Sequence of chain 1.B:
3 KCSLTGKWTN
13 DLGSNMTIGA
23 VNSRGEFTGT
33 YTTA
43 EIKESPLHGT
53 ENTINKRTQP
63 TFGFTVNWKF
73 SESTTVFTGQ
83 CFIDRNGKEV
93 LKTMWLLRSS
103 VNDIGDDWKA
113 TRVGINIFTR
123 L

This protein binds this small molecule.
Small molecule (SMILES): O=C(O)CCCCCNC(=O)CCCC[C@@H]1SC[C@@H]2NC(=O)N[C@@H]21

Binding-site contacts:
Ligand atom C2 contacts residue TRP97 of chain 2.B at 3.5 Å (hydrophobic).
Ligand atom C13 contacts residue SER75 of chain 2.B at 3.9 Å.
Ligand atom O9 contacts residue LEU14 of chain 2.B at 3.8 Å.
Ligand atom N1 contacts residue LEU14 of chain 2.B at 4.0 Å.
Ligand atom S7 contacts residue THR77 of chain 2.B at 3.5 Å (h-bond).
Ligand atom O23 contacts residue ARG114 of chain 2.B at 4.3 Å.
Ligand atom C13 contacts residue PHE72 of chain 2.B at 3.4 Å (hydrophobic).
Ligand atom C5 contacts residue LEU14 of chain 2.B at 3.7 Å (hydrophobic).
Ligand atom O23 contacts residue LYS111 of chain 1.B at 3.8 Å.
Ligand atom C6 contacts residue THR77 of chain 2.B at 4.2 Å.
Ligand atom C12 contacts residue PHE72 of chain 2.B at 3.3 Å (hydrophobic).
Ligand atom C14 contacts residue PHE72 of chain 2.B at 4.1 Å (hydrophobic).
Ligand atom N4 contacts residue LEU14 of chain 2.B at 4.0 Å.
Ligand atom O9 contacts residue SER16 of chain 2.B at 3.5 Å (h-bond).
Ligand atom O15 contacts residue SER75 of chain 2.B at 2.9 Å (h-bond).
Ligand atom C10 contacts residue TRP110 of chain 1.B at 4.3 Å (hydrophobic).
Ligand atom C13 contacts residue TRP70 of chain 2.B at 3.7 Å (hydrophobic).
Ligand atom O15 contacts residue SER73 of chain 2.B at 2.7 Å (h-bond).
Ligand atom C22 contacts residue LYS111 of chain 1.B at 4.1 Å.
Ligand atom C8 contacts residue TRP110 of chain 1.B at 3.8 Å (hydrophobic).
Ligand atom C14 contacts residue SER75 of chain 2.B at 3.6 Å.
Ligand atom C14 contacts residue SER73 of chain 2.B at 3.5 Å.
Ligand atom C13 contacts residue SER73 of chain 2.B at 3.7 Å.
Ligand atom C2 contacts residue ASN118 of chain 2.B at 4.0 Å.
Ligand atom N1 contacts residue ASN118 of chain 2.B at 2.7 Å (h-bond).
Ligand atom C5 contacts residue TYR33 of chain 2.B at 3.7 Å (hydrophobic).
Ligand atom O9 contacts residue ASN12 of chain 2.B at 3.7 Å.
Ligand atom C6 contacts residue TRP97 of chain 2.B at 3.2 Å (hydrophobic).
Ligand atom C3 contacts residue TRP110 of chain 1.B at 3.7 Å (hydrophobic).
Ligand atom N1 contacts residue TRP97 of chain 2.B at 3.6 Å (h-bond).
Ligand atom C22 contacts residue ARG114 of chain 2.B at 4.3 Å.
Ligand atom C5 contacts residue ASN118 of chain 2.B at 3.4 Å.
Ligand atom O9 contacts residue TYR33 of chain 2.B at 2.8 Å (h-bond).
Ligand atom C10 contacts residue TRP70 of chain 2.B at 4.0 Å (hydrophobic).
Ligand atom S7 contacts residue TRP70 of chain 2.B at 3.5 Å.
Ligand atom O9 contacts residue ASN118 of chain 2.B at 3.4 Å (h-bond).
Ligand atom C11 contacts residue TRP70 of chain 2.B at 3.4 Å (hydrophobic).
Ligand atom O24 contacts residue ARG114 of chain 2.B at 3.8 Å.
Ligand atom C12 contacts residue TRP70 of chain 2.B at 4.0 Å (hydrophobic).
Ligand atom C2 contacts residue TRP110 of chain 1.B at 4.1 Å (hydrophobic).

Sequence of chain 2.B:
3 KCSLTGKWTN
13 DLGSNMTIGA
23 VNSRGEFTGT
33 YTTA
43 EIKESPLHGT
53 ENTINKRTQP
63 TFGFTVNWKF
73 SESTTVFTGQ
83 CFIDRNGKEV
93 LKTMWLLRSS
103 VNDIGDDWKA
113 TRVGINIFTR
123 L